Binding-site contacts:
Ligand atom C1 contacts residue THR66 of chain 2.A at 4.1 Å.
Ligand atom O5 contacts residue THR66 of chain 2.A at 4.5 Å.
Ligand atom C5 contacts residue THR66 of chain 2.A at 3.9 Å.
Ligand atom C8 contacts residue ASN64 of chain 2.A at 4.5 Å.
Ligand atom C7 contacts residue ASN64 of chain 2.A at 3.3 Å.
Ligand atom C5 contacts residue THR66 of chain 2.A at 3.8 Å.
Ligand atom O7 contacts residue ILE356 of chain 2.A at 4.4 Å.
Ligand atom C2 contacts residue ASN64 of chain 2.A at 2.4 Å.
Ligand atom C6 contacts residue THR66 of chain 2.A at 3.6 Å.
Ligand atom C1 contacts residue ASN64 of chain 2.A at 1.5 Å.
Ligand atom N2 contacts residue ASN64 of chain 2.A at 2.9 Å (h-bond).
Ligand atom O5 contacts residue THR66 of chain 2.A at 3.3 Å.
Ligand atom C6 contacts residue THR66 of chain 2.A at 3.6 Å.
Ligand atom O6 contacts residue THR66 of chain 2.A at 4.0 Å.
Ligand atom C5 contacts residue ASN64 of chain 2.A at 3.7 Å.
Ligand atom O7 contacts residue ASN64 of chain 2.A at 3.2 Å (h-bond).
Ligand atom N2 contacts residue ILE356 of chain 2.A at 4.3 Å.
Ligand atom C8 contacts residue ILE387 of chain 2.A at 3.8 Å (hydrophobic).
Ligand atom C7 contacts residue ILE356 of chain 2.A at 4.1 Å (hydrophobic).
Ligand atom C4 contacts residue ASN64 of chain 2.A at 4.3 Å.
Ligand atom C3 contacts residue ASN64 of chain 2.A at 3.8 Å.
Ligand atom O5 contacts residue ASN64 of chain 2.A at 2.4 Å (h-bond).
Ligand atom C8 contacts residue ILE356 of chain 2.A at 3.8 Å (hydrophobic).

This protein binds this small molecule.
Small molecule (SMILES): CC(=O)N[C@H]1CO[C@H](CO[C@@H]2O[C@@H](C)[C@@H](O)[C@@H](O)[C@@H]2O)[C@@H](O)[C@@H]1O

Sequence of chain 2.A:
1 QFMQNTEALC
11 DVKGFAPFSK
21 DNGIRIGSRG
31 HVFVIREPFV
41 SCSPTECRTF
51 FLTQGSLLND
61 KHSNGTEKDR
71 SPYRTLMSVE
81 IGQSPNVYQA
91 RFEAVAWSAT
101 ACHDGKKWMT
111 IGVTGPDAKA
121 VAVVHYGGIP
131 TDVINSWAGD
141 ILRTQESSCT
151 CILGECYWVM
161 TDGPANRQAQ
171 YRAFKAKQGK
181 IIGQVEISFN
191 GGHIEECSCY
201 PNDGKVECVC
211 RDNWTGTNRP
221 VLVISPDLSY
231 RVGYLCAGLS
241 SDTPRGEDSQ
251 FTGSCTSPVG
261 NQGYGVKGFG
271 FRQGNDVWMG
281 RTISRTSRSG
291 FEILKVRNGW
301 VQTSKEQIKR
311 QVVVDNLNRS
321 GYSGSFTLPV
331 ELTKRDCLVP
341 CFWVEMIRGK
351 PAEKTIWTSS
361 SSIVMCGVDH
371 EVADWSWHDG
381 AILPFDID